Binding-site contacts:
Ligand atom C7 contacts residue ASN696 of chain 1.A at 3.2 Å.
Ligand atom C1 contacts residue LYS726 of chain 1.A at 4.4 Å.
Ligand atom C1 contacts residue ASN696 of chain 1.A at 1.4 Å.
Ligand atom O5 contacts residue ASN696 of chain 1.A at 2.3 Å (h-bond).
Ligand atom C8 contacts residue SER729 of chain 1.A at 3.6 Å.
Ligand atom C4 contacts residue ASN696 of chain 1.A at 4.2 Å.
Ligand atom O5 contacts residue LYS726 of chain 1.A at 4.0 Å.
Ligand atom C2 contacts residue ASN696 of chain 1.A at 2.5 Å.
Ligand atom O6 contacts residue LYS726 of chain 1.A at 3.8 Å.
Ligand atom O7 contacts residue ASN696 of chain 1.A at 2.9 Å (h-bond).
Ligand atom C3 contacts residue ASN696 of chain 1.A at 3.8 Å.
Ligand atom C5 contacts residue LYS726 of chain 1.A at 4.5 Å.
Ligand atom C5 contacts residue ASN696 of chain 1.A at 3.7 Å.
Ligand atom N2 contacts residue ASN696 of chain 1.A at 3.0 Å (h-bond).
Ligand atom C8 contacts residue ASN696 of chain 1.A at 4.4 Å.

Sequence of chain 1.A:
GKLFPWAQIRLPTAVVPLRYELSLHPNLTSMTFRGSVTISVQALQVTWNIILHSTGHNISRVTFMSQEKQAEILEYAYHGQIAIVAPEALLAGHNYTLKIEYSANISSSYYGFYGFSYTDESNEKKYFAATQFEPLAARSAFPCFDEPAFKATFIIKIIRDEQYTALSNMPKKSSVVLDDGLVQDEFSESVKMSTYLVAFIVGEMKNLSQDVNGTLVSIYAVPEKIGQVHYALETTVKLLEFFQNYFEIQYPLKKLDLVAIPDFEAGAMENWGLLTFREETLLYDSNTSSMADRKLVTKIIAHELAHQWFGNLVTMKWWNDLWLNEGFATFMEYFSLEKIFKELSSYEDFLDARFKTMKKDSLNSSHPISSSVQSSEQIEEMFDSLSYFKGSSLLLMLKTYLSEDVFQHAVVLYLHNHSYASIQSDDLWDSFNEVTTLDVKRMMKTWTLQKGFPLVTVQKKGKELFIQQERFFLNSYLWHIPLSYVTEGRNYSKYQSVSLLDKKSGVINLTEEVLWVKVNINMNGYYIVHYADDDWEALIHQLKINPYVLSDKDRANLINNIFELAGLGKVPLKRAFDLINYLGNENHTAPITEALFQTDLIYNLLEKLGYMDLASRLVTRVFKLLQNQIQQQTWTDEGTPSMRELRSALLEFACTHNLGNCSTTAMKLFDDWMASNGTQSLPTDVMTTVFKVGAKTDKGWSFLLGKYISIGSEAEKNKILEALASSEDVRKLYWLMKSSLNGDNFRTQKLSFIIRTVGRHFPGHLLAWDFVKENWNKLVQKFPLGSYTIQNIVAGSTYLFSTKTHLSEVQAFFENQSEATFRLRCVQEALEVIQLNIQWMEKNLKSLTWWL

This small molecule binds to this protein.
Small molecule (SMILES): CC(=O)N[C@H]1[C@H](O[C@H]2[C@H](O)[C@@H](NC(C)=O)CO[C@@H]2CO)O[C@H](CO)[C@@H](O[C@@H]2O[C@H](CO)[C@@H](O)[C@H](O)[C@@H]2O)[C@@H]1O